Sequence of chain 25.A:
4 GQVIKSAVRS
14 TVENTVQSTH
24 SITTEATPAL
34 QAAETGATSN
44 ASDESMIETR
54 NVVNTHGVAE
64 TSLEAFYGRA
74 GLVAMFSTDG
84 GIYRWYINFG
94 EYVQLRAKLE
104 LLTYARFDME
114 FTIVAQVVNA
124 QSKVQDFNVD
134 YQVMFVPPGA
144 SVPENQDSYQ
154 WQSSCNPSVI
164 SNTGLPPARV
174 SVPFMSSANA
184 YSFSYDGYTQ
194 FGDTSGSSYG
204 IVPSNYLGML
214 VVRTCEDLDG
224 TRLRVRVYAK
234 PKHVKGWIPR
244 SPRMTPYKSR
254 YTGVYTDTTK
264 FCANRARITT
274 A

Binding-site contacts:
Ligand atom C contacts residue CYS1 of chain 25.P at 3.7 Å (hydrophobic).
Ligand atom OXT contacts residue ARG216 of chain 24.A at 3.0 Å (salt-bridge).
Ligand atom CA contacts residue SER151 of chain 24.A at 4.0 Å.
Ligand atom OXT contacts residue ASP150 of chain 24.A at 4.3 Å.
Ligand atom CA contacts residue CYS1 of chain 25.P at 2.4 Å (hydrophobic).
Ligand atom N contacts residue MET78 of chain 25.A at 3.8 Å.
Ligand atom O contacts residue TRP154 of chain 24.A at 4.1 Å.
Ligand atom OXT contacts residue CYS1 of chain 25.P at 4.0 Å.
Ligand atom O contacts residue ARG229 of chain 25.A at 2.9 Å (salt-bridge).
Ligand atom CA contacts residue LEU75 of chain 25.A at 3.7 Å (hydrophobic).
Ligand atom O contacts residue MET78 of chain 25.A at 3.9 Å.
Ligand atom C contacts residue MET78 of chain 25.A at 3.6 Å (hydrophobic).
Ligand atom O contacts residue LEU75 of chain 25.A at 3.8 Å.
Ligand atom O contacts residue ARG216 of chain 24.A at 2.9 Å (salt-bridge).
Ligand atom N contacts residue SER151 of chain 24.A at 3.5 Å (h-bond).
Ligand atom C contacts residue ARG216 of chain 24.A at 3.6 Å.
Ligand atom N contacts residue TYR152 of chain 24.A at 4.2 Å.
Ligand atom OXT contacts residue MET78 of chain 25.A at 3.5 Å (h-bond).
Ligand atom CA contacts residue MET78 of chain 25.A at 4.0 Å (hydrophobic).
Ligand atom CA contacts residue TRP154 of chain 24.A at 4.3 Å (hydrophobic).
Ligand atom N contacts residue CYS1 of chain 25.P at 1.3 Å.
Ligand atom C contacts residue ARG229 of chain 25.A at 3.7 Å.
Ligand atom C contacts residue LEU75 of chain 25.A at 4.2 Å (hydrophobic).
Ligand atom N contacts residue ASP150 of chain 24.A at 3.4 Å (salt-bridge).
Ligand atom CA contacts residue GLN155 of chain 24.A at 4.3 Å.
Ligand atom OXT contacts residue ARG229 of chain 25.A at 3.1 Å (salt-bridge).
Ligand atom C contacts residue TRP154 of chain 24.A at 4.1 Å (hydrophobic).

Sequence of chain 24.A:
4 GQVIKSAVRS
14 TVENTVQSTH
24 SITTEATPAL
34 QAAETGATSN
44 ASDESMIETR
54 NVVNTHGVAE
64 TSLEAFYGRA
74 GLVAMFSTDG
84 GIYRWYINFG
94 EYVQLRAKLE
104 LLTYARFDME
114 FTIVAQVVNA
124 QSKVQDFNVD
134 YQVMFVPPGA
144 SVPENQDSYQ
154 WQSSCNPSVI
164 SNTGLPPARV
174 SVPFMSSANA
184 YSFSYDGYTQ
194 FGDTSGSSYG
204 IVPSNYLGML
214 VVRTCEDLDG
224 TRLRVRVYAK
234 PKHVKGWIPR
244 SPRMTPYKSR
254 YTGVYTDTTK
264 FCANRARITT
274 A

The small molecule below binds the protein below.
Small molecule (SMILES): NCC(=O)O